Binding-site contacts:
Ligand atom C4 contacts residue ASN135 of chain 4.A at 4.2 Å.
Ligand atom N2 contacts residue ASN135 of chain 4.A at 2.9 Å (h-bond).
Ligand atom C8 contacts residue LEU134 of chain 4.A at 4.1 Å (hydrophobic).
Ligand atom C1 contacts residue ASN135 of chain 4.A at 1.4 Å.
Ligand atom C3 contacts residue ASN135 of chain 4.A at 3.8 Å.
Ligand atom C1 contacts residue HIS174 of chain 4.A at 3.9 Å.
Ligand atom C5 contacts residue ASN135 of chain 4.A at 3.6 Å.
Ligand atom C7 contacts residue ASN135 of chain 4.A at 3.6 Å.
Ligand atom C8 contacts residue PRO133 of chain 4.A at 3.5 Å (hydrophobic).
Ligand atom O7 contacts residue ASN135 of chain 4.A at 3.8 Å.
Ligand atom C6 contacts residue HIS174 of chain 4.A at 4.3 Å.
Ligand atom C2 contacts residue ASN135 of chain 4.A at 2.5 Å.
Ligand atom O5 contacts residue ASN135 of chain 4.A at 2.3 Å (h-bond).
Ligand atom C8 contacts residue ASN135 of chain 4.A at 4.5 Å.
Ligand atom O5 contacts residue HIS174 of chain 4.A at 3.4 Å.
Ligand atom C5 contacts residue HIS174 of chain 4.A at 4.1 Å.

Sequence of chain 4.A:
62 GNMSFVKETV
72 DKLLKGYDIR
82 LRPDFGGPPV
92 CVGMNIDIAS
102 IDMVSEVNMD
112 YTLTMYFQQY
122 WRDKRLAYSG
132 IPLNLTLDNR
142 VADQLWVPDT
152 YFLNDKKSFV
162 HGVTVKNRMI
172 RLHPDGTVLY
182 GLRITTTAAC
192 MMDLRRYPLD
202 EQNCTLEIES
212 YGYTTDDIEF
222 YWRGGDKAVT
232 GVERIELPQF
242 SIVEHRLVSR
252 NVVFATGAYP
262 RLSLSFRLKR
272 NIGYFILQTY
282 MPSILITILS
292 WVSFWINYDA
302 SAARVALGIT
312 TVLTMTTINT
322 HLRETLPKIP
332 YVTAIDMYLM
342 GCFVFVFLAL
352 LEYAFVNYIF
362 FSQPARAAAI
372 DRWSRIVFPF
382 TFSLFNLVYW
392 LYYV

This protein binds this small molecule.
Small molecule (SMILES): CC(=O)N[C@H]1[C@H](O[C@H]2[C@H](O)[C@@H](NC(C)=O)CO[C@@H]2CO)O[C@H](CO)[C@@H](O)[C@@H]1O